Sequence of chain 40.E:
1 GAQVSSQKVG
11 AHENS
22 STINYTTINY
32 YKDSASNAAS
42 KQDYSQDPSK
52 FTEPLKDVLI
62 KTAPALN

Binding-site contacts:
Ligand atom OE1 contacts residue VAL4 of chain 40.E at 3.5 Å.
Ligand atom O contacts residue SER5 of chain 40.E at 3.8 Å.
Ligand atom CG2 contacts residue VAL4 of chain 40.E at 3.8 Å (hydrophobic).
Ligand atom OE2 contacts residue VAL4 of chain 40.E at 3.6 Å.
Ligand atom CB contacts residue VAL4 of chain 40.E at 4.3 Å (hydrophobic).
Ligand atom O contacts residue GLN3 of chain 40.E at 3.1 Å (h-bond).
Ligand atom CG1 contacts residue GLN3 of chain 40.E at 4.1 Å.
Ligand atom CG2 contacts residue ALA2 of chain 40.E at 4.0 Å (hydrophobic).
Ligand atom CD contacts residue VAL4 of chain 40.E at 3.8 Å (hydrophobic).
Ligand atom O contacts residue VAL4 of chain 40.E at 2.9 Å (h-bond).
Ligand atom CA contacts residue ALA2 of chain 40.E at 4.0 Å (hydrophobic).
Ligand atom CA contacts residue VAL4 of chain 40.E at 3.5 Å (hydrophobic).
Ligand atom CB contacts residue VAL4 of chain 40.E at 4.5 Å (hydrophobic).
Ligand atom O contacts residue SER6 of chain 40.E at 4.1 Å.
Ligand atom CA contacts residue GLN3 of chain 40.E at 4.2 Å.
Ligand atom OG contacts residue GLN3 of chain 40.E at 3.3 Å (h-bond).
Ligand atom CA contacts residue VAL4 of chain 40.E at 4.0 Å (hydrophobic).
Ligand atom C contacts residue ALA2 of chain 40.E at 3.7 Å (hydrophobic).
Ligand atom C contacts residue VAL4 of chain 40.E at 3.6 Å (hydrophobic).
Ligand atom CB contacts residue ALA2 of chain 40.E at 4.3 Å (hydrophobic).
Ligand atom CB contacts residue ALA2 of chain 40.E at 3.4 Å (hydrophobic).
Ligand atom CA contacts residue ALA2 of chain 40.E at 3.5 Å (hydrophobic).
Ligand atom CB contacts residue GLN3 of chain 40.E at 3.4 Å.
Ligand atom OE1 contacts residue ASN25 of chain 40.E at 4.4 Å.
Ligand atom N contacts residue VAL4 of chain 40.E at 3.0 Å (h-bond).
Ligand atom CG2 contacts residue GLN3 of chain 40.E at 3.4 Å.
Ligand atom C contacts residue VAL4 of chain 40.E at 4.2 Å (hydrophobic).
Ligand atom C contacts residue GLN3 of chain 40.E at 3.9 Å.
Ligand atom O contacts residue ALA2 of chain 40.E at 3.9 Å.
Ligand atom O contacts residue VAL4 of chain 40.E at 3.8 Å.
Ligand atom C contacts residue ALA2 of chain 40.E at 4.3 Å (hydrophobic).
Ligand atom CB contacts residue GLN3 of chain 40.E at 4.4 Å.
Ligand atom N contacts residue ALA2 of chain 40.E at 3.0 Å (h-bond).
Ligand atom CG2 contacts residue SER5 of chain 40.E at 3.7 Å.
Ligand atom C contacts residue VAL4 of chain 40.E at 4.0 Å (hydrophobic).

The protein below binds the small molecule below.
Small molecule (SMILES): CC[C@H](C)[C@H](N)C(=O)N[C@@H](CO)C(=O)N[C@@H](CCC(=O)O)C(=O)N[C@H](C=O)C(C)C